Binding-site contacts:
Ligand atom C4 contacts residue TYR191 of chain 1.F at 4.1 Å (hydrophobic).
Ligand atom N2 contacts residue LEU116 of chain 1.G at 3.5 Å.
Ligand atom C5 contacts residue TYR91 of chain 1.F at 3.6 Å (hydrophobic).
Ligand atom C10 contacts residue LEU106 of chain 1.G at 4.2 Å (hydrophobic).
Ligand atom C1 contacts residue TRP145 of chain 1.F at 3.9 Å (hydrophobic).
Ligand atom N1 contacts residue TRP145 of chain 1.F at 2.5 Å (h-bond).
Ligand atom C10 contacts residue GLN114 of chain 1.G at 4.0 Å.
Ligand atom C11 contacts residue TRP145 of chain 1.F at 3.2 Å (hydrophobic).
Ligand atom C8 contacts residue CYS187 of chain 1.F at 4.1 Å (hydrophobic).
Ligand atom CL contacts residue TYR115 of chain 1.G at 4.1 Å.
Ligand atom N1 contacts residue TYR91 of chain 1.F at 3.5 Å (h-bond).
Ligand atom C3 contacts residue TYR191 of chain 1.F at 3.5 Å (hydrophobic).
Ligand atom CL contacts residue GLN114 of chain 1.G at 2.7 Å.
Ligand atom C7 contacts residue LEU116 of chain 1.G at 4.1 Å (hydrophobic).
Ligand atom N2 contacts residue TRP145 of chain 1.F at 3.2 Å (h-bond).
Ligand atom C8 contacts residue LEU116 of chain 1.G at 4.1 Å (hydrophobic).
Ligand atom CL contacts residue LEU106 of chain 1.G at 3.8 Å.
Ligand atom C4 contacts residue TYR91 of chain 1.F at 3.4 Å (hydrophobic).
Ligand atom C8 contacts residue GLN114 of chain 1.G at 4.1 Å.
Ligand atom C9 contacts residue LEU106 of chain 1.G at 3.5 Å (hydrophobic).
Ligand atom C3 contacts residue TYR91 of chain 1.F at 3.5 Å (hydrophobic).
Ligand atom CL contacts residue LEU116 of chain 1.G at 3.9 Å.
Ligand atom C4 contacts residue TYR184 of chain 1.F at 3.8 Å (hydrophobic).
Ligand atom C2 contacts residue TYR191 of chain 1.F at 3.6 Å (hydrophobic).
Ligand atom N2 contacts residue THR146 of chain 1.F at 3.9 Å.
Ligand atom C1 contacts residue CYS187 of chain 1.F at 3.8 Å (hydrophobic).
Ligand atom CL contacts residue LEU104 of chain 1.G at 3.4 Å.
Ligand atom C3 contacts residue TRP145 of chain 1.F at 3.3 Å (hydrophobic).
Ligand atom C2 contacts residue TRP145 of chain 1.F at 3.7 Å (hydrophobic).
Ligand atom N1 contacts residue SER144 of chain 1.F at 4.2 Å.
Ligand atom C6 contacts residue TRP145 of chain 1.F at 3.7 Å (hydrophobic).
Ligand atom C2 contacts residue CYS187 of chain 1.F at 3.7 Å (hydrophobic).
Ligand atom C7 contacts residue TRP145 of chain 1.F at 3.6 Å (hydrophobic).
Ligand atom CL contacts residue THR146 of chain 1.F at 3.9 Å.
Ligand atom C9 contacts residue GLN114 of chain 1.G at 3.5 Å.
Ligand atom C10 contacts residue LEU116 of chain 1.G at 3.8 Å (hydrophobic).
Ligand atom C11 contacts residue LEU116 of chain 1.G at 3.7 Å (hydrophobic).
Ligand atom C10 contacts residue THR146 of chain 1.F at 4.0 Å.
Ligand atom CL contacts residue ALA105 of chain 1.G at 4.0 Å.
Ligand atom C9 contacts residue LEU116 of chain 1.G at 4.1 Å (hydrophobic).

Sequence of chain 1.G:
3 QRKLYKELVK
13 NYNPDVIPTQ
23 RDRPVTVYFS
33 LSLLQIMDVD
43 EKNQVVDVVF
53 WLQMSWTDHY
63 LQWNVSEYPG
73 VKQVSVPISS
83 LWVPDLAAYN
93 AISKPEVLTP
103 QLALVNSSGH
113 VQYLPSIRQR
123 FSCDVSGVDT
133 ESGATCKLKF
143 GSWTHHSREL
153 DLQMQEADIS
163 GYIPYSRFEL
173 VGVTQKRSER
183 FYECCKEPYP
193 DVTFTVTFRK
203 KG

A small-molecule ligand and the protein it binds are described below.
Small molecule (SMILES): Clc1ccc([C@H]2C[C@@H]3CC[C@H]2N3)cn1

Sequence of chain 1.F:
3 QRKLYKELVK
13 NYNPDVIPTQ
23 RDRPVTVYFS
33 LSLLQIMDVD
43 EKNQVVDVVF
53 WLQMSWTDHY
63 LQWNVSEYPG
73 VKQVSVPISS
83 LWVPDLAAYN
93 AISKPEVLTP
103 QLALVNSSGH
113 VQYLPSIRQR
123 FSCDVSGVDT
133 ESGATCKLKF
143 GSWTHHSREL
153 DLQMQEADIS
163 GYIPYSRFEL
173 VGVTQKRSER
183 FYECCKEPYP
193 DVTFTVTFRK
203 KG